The protein below binds the small molecule below.
Small molecule (SMILES): Cn1c(=O)cc(OCc2cn(C3C[C@H]4CC[C@@H](C3)[N+]4(C)C)nn2)c2ccccc21

Binding-site contacts:
Ligand atom C13 contacts residue CYS200 of chain 1.D at 3.3 Å (hydrophobic).
Ligand atom O29 contacts residue PRO201 of chain 1.D at 3.1 Å.
Ligand atom C06 contacts residue ILE127 of chain 1.C at 3.1 Å (hydrophobic).
Ligand atom C15 contacts residue TRP156 of chain 1.D at 3.4 Å (hydrophobic).
Ligand atom C12 contacts residue TYR204 of chain 1.D at 3.7 Å (hydrophobic).
Ligand atom C08 contacts residue CYS200 of chain 1.D at 3.5 Å (hydrophobic).
Ligand atom C01 contacts residue MET125 of chain 1.C at 3.6 Å (hydrophobic).
Ligand atom C16 contacts residue CYS199 of chain 1.D at 3.6 Å (hydrophobic).
Ligand atom O10 contacts residue VAL117 of chain 1.C at 3.7 Å.
Ligand atom C06 contacts residue MET125 of chain 1.C at 3.3 Å (hydrophobic).
Ligand atom C16 contacts residue TRP156 of chain 1.D at 3.5 Å (hydrophobic).
Ligand atom C15 contacts residue CYS199 of chain 1.D at 3.5 Å (hydrophobic).
Ligand atom O10 contacts residue CYS200 of chain 1.D at 3.4 Å (h-bond).
Ligand atom C09 contacts residue CYS200 of chain 1.D at 3.0 Å (hydrophobic).
Ligand atom O10 contacts residue ARG88 of chain 1.C at 3.5 Å (salt-bridge).
Ligand atom C05 contacts residue GLN66 of chain 1.C at 2.9 Å.
Ligand atom O10 contacts residue TYR204 of chain 1.D at 3.1 Å (h-bond).
Ligand atom N25 contacts residue ILE127 of chain 1.C at 3.4 Å.
Ligand atom N02 contacts residue CYS199 of chain 1.D at 3.5 Å (h-bond).
Ligand atom N02 contacts residue MET125 of chain 1.C at 3.6 Å.
Ligand atom C23 contacts residue TRP156 of chain 1.D at 3.2 Å (hydrophobic).
Ligand atom C07 contacts residue ILE127 of chain 1.C at 3.6 Å (hydrophobic).
Ligand atom C11 contacts residue TYR204 of chain 1.D at 3.7 Å (hydrophobic).
Ligand atom C20 contacts residue TRP156 of chain 1.D at 3.5 Å (hydrophobic).
Ligand atom C04 contacts residue MET125 of chain 1.C at 3.0 Å (hydrophobic).
Ligand atom O29 contacts residue GLU202 of chain 1.D at 3.6 Å (salt-bridge).
Ligand atom C01 contacts residue CYS199 of chain 1.D at 3.3 Å (hydrophobic).
Ligand atom C13 contacts residue TYR204 of chain 1.D at 3.0 Å (hydrophobic).
Ligand atom C04 contacts residue GLN66 of chain 1.C at 3.2 Å.
Ligand atom N14 contacts residue TRP156 of chain 1.D at 3.1 Å (h-bond).
Ligand atom C21 contacts residue TRP156 of chain 1.D at 3.2 Å (hydrophobic).
Ligand atom C05 contacts residue MET125 of chain 1.C at 3.1 Å (hydrophobic).
Ligand atom C13 contacts residue TRP156 of chain 1.D at 3.4 Å (hydrophobic).
Ligand atom N25 contacts residue TRP156 of chain 1.D at 3.5 Å (h-bond).
Ligand atom C28 contacts residue CYS200 of chain 1.D at 3.6 Å (hydrophobic).
Ligand atom C11 contacts residue VAL117 of chain 1.C at 3.3 Å (hydrophobic).
Ligand atom C03 contacts residue MET125 of chain 1.C at 3.4 Å (hydrophobic).
Ligand atom C27 contacts residue CYS200 of chain 1.D at 3.0 Å (hydrophobic).
Ligand atom C23 contacts residue SER155 of chain 1.D at 3.5 Å.
Ligand atom C18 contacts residue TYR197 of chain 1.D at 3.7 Å (hydrophobic).

Sequence of chain 1.D:
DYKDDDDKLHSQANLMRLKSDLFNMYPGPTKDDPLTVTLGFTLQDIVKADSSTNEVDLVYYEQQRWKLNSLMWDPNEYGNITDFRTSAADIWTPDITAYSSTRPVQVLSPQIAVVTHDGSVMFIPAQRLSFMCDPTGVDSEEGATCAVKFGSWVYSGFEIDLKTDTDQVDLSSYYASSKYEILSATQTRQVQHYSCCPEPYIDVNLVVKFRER

Sequence of chain 1.C:
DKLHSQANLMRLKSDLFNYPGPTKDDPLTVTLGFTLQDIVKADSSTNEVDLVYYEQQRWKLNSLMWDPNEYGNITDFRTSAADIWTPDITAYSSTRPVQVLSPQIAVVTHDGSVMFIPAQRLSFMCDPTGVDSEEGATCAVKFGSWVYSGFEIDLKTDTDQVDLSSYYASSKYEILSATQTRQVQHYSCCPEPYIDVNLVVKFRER